A small-molecule ligand and the protein it binds are described below.
Small molecule (SMILES): CNc1nc2cc3c(=O)[nH]c(N)nc3cc2[nH]1

Sequence of chain 2.A:
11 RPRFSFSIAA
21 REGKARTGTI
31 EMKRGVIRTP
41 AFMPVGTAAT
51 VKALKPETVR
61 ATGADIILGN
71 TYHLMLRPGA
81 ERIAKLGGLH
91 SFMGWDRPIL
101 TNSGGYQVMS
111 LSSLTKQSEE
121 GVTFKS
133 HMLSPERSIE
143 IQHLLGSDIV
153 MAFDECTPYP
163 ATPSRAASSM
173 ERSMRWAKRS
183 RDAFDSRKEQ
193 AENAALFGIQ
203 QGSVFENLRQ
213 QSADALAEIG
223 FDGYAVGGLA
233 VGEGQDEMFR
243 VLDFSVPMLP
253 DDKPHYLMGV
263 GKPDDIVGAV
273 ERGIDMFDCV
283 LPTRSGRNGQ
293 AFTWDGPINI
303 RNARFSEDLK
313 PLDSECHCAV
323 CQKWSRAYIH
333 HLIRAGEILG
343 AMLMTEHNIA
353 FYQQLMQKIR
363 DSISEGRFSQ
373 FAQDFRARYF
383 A

Binding-site contacts:
Ligand atom C9 contacts residue ASP156 of chain 2.A at 3.5 Å.
Ligand atom N2 contacts residue ALA232 of chain 2.A at 2.9 Å (h-bond).
Ligand atom C8 contacts residue TYR106 of chain 2.A at 3.8 Å (hydrophobic).
Ligand atom C9 contacts residue GLY230 of chain 2.A at 3.9 Å.
Ligand atom N1 contacts residue TYR106 of chain 2.A at 3.7 Å.
Ligand atom O1 contacts residue CYS158 of chain 2.A at 3.6 Å (h-bond).
Ligand atom N6 contacts residue MET260 of chain 2.A at 3.2 Å.
Ligand atom N5 contacts residue ASP156 of chain 2.A at 2.8 Å (salt-bridge).
Ligand atom C6 contacts residue TYR106 of chain 2.A at 3.9 Å (hydrophobic).
Ligand atom N5 contacts residue MET260 of chain 2.A at 3.8 Å.
Ligand atom N4 contacts residue ASP156 of chain 2.A at 2.7 Å (salt-bridge).
Ligand atom N3 contacts residue MET260 of chain 2.A at 3.7 Å.
Ligand atom O1 contacts residue GLY229 of chain 2.A at 3.2 Å.
Ligand atom C5 contacts residue GLY261 of chain 2.A at 3.5 Å.
Ligand atom C2 contacts residue TYR106 of chain 2.A at 3.5 Å (hydrophobic).
Ligand atom N1 contacts residue GLY261 of chain 2.A at 3.6 Å.
Ligand atom C5 contacts residue ALA232 of chain 2.A at 3.8 Å (hydrophobic).
Ligand atom N2 contacts residue GLY261 of chain 2.A at 3.8 Å.
Ligand atom C9 contacts residue GLN203 of chain 2.A at 3.9 Å.
Ligand atom C4 contacts residue ALA232 of chain 2.A at 3.6 Å (hydrophobic).
Ligand atom O1 contacts residue GLY230 of chain 2.A at 2.8 Å (h-bond).
Ligand atom N6 contacts residue TYR106 of chain 2.A at 3.2 Å.
Ligand atom C3 contacts residue TYR106 of chain 2.A at 3.8 Å (hydrophobic).
Ligand atom C10 contacts residue ASP156 of chain 2.A at 3.6 Å.
Ligand atom N3 contacts residue LEU231 of chain 2.A at 2.8 Å (h-bond).
Ligand atom C6 contacts residue LEU231 of chain 2.A at 3.6 Å (hydrophobic).
Ligand atom N3 contacts residue ALA232 of chain 2.A at 3.5 Å (h-bond).
Ligand atom C10 contacts residue MET260 of chain 2.A at 3.4 Å (hydrophobic).
Ligand atom N5 contacts residue SER103 of chain 2.A at 3.7 Å.
Ligand atom C10 contacts residue TYR106 of chain 2.A at 3.4 Å (hydrophobic).
Ligand atom C1 contacts residue TYR106 of chain 2.A at 3.5 Å (hydrophobic).
Ligand atom C4 contacts residue GLY261 of chain 2.A at 3.8 Å.
Ligand atom C7 contacts residue CYS158 of chain 2.A at 3.8 Å (hydrophobic).
Ligand atom N5 contacts residue TYR106 of chain 2.A at 3.8 Å.
Ligand atom C9 contacts residue CYS158 of chain 2.A at 3.8 Å (hydrophobic).
Ligand atom N4 contacts residue MET260 of chain 2.A at 3.8 Å.
Ligand atom O1 contacts residue GLN203 of chain 2.A at 2.9 Å (h-bond).
Ligand atom C1 contacts residue MET260 of chain 2.A at 3.8 Å (hydrophobic).
Ligand atom C6 contacts residue MET260 of chain 2.A at 3.8 Å (hydrophobic).
Ligand atom O1 contacts residue ASP156 of chain 2.A at 3.5 Å (salt-bridge).